The protein below binds the small molecule below.
Small molecule (SMILES): Cc1cc(OCCCc2c(C(=O)O)[nH]c3cc(Cl)ccc23)cc(C)c1Cl

Sequence of chain 1.D:
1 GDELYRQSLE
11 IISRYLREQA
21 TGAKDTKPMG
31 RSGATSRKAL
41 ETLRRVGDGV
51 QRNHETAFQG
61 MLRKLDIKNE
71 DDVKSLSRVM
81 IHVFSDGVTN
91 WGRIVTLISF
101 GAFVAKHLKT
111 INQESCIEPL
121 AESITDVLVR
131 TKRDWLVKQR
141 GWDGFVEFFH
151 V

Binding-site contacts:
Ligand atom CAL contacts residue PHE84 of chain 1.D at 3.5 Å (hydrophobic).
Ligand atom CAI contacts residue MET80 of chain 1.D at 4.0 Å (hydrophobic).
Ligand atom CAJ contacts residue LEU97 of chain 1.D at 3.7 Å (hydrophobic).
Ligand atom CAN contacts residue LEU97 of chain 1.D at 3.8 Å (hydrophobic).
Ligand atom CAS contacts residue MET80 of chain 1.D at 4.0 Å (hydrophobic).
Ligand atom OAC contacts residue VAL83 of chain 1.D at 3.6 Å (h-bond).
Ligand atom CAG contacts residue PHE100 of chain 1.D at 4.0 Å (hydrophobic).
Ligand atom CAT contacts residue PHE58 of chain 1.D at 3.9 Å (hydrophobic).
Ligand atom CAR contacts residue PHE100 of chain 1.D at 3.9 Å (hydrophobic).
Ligand atom CL2 contacts residue ALA57 of chain 1.D at 3.8 Å.
Ligand atom CAY contacts residue VAL83 of chain 1.D at 4.0 Å (hydrophobic).
Ligand atom CAA contacts residue VAL79 of chain 1.D at 3.9 Å (hydrophobic).
Ligand atom CAZ contacts residue VAL83 of chain 1.D at 3.8 Å (hydrophobic).
Ligand atom CAV contacts residue MET80 of chain 1.D at 3.9 Å (hydrophobic).
Ligand atom CAS contacts residue PHE100 of chain 1.D at 3.4 Å (hydrophobic).
Ligand atom CAU contacts residue MET80 of chain 1.D at 4.0 Å (hydrophobic).
Ligand atom CAB contacts residue GLY101 of chain 1.D at 3.7 Å.
Ligand atom CAZ contacts residue THR96 of chain 1.D at 3.9 Å.
Ligand atom CAJ contacts residue PHE100 of chain 1.D at 3.4 Å (hydrophobic).
Ligand atom CAI contacts residue PHE100 of chain 1.D at 3.9 Å (hydrophobic).
Ligand atom CAB contacts residue PHE100 of chain 1.D at 3.9 Å (hydrophobic).
Ligand atom CAU contacts residue PHE100 of chain 1.D at 3.7 Å (hydrophobic).
Ligand atom CAQ contacts residue ARG93 of chain 1.D at 3.6 Å.
Ligand atom CL2 contacts residue MET61 of chain 1.D at 3.4 Å.
Ligand atom CL1 contacts residue MET80 of chain 1.D at 3.9 Å.
Ligand atom CAV contacts residue PHE100 of chain 1.D at 3.6 Å (hydrophobic).
Ligand atom CL2 contacts residue PHE58 of chain 1.D at 3.7 Å.
Ligand atom OAP contacts residue LEU97 of chain 1.D at 3.8 Å.
Ligand atom CAL contacts residue VAL83 of chain 1.D at 3.5 Å (hydrophobic).
Ligand atom CAX contacts residue VAL83 of chain 1.D at 3.6 Å (hydrophobic).
Ligand atom NAO contacts residue VAL83 of chain 1.D at 3.9 Å.
Ligand atom CAG contacts residue PHE58 of chain 1.D at 3.7 Å (hydrophobic).
Ligand atom CAR contacts residue MET80 of chain 1.D at 3.9 Å (hydrophobic).
Ligand atom CAX contacts residue THR96 of chain 1.D at 4.0 Å.
Ligand atom CAM contacts residue VAL83 of chain 1.D at 3.3 Å (hydrophobic).
Ligand atom CAN contacts residue THR96 of chain 1.D at 4.0 Å.
Ligand atom CAW contacts residue VAL83 of chain 1.D at 3.7 Å (hydrophobic).
Ligand atom CL1 contacts residue LEU76 of chain 1.D at 3.3 Å.
Ligand atom OAC contacts residue ARG93 of chain 1.D at 2.7 Å (salt-bridge).
Ligand atom OAD contacts residue ARG93 of chain 1.D at 3.4 Å (salt-bridge).